This protein binds this small molecule.
Small molecule (SMILES): Cc1cc(CCCOc2c(C)cc(-c3noc(C(F)(F)F)n3)cc2C)on1

Sequence of chain 53.A:
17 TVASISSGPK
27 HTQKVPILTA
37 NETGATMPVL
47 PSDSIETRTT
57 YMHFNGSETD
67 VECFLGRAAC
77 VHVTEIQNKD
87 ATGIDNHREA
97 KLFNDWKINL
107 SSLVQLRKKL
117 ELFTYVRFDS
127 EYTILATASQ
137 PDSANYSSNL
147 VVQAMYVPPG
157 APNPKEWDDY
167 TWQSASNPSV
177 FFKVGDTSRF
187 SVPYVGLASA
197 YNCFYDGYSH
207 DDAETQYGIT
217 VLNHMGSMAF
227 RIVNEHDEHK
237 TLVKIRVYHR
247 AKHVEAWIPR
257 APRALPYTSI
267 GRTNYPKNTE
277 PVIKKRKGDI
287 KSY

Sequence of chain 53.C:
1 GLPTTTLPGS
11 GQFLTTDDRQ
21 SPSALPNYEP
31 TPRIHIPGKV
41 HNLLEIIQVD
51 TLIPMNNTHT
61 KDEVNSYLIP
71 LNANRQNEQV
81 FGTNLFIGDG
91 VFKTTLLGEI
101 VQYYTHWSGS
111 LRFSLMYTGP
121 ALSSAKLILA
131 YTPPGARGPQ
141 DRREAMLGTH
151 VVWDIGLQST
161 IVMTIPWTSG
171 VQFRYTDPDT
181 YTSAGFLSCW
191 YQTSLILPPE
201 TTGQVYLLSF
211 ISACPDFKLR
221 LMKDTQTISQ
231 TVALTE

Binding-site contacts:
Ligand atom CM4 contacts residue PHE186 of chain 53.A at 3.5 Å (hydrophobic).
Ligand atom F3 contacts residue TYR152 of chain 53.A at 3.6 Å.
Ligand atom C3B contacts residue MET224 of chain 53.A at 3.6 Å (hydrophobic).
Ligand atom C3C contacts residue TYR128 of chain 53.A at 3.1 Å (hydrophobic).
Ligand atom C4 contacts residue LEU106 of chain 53.A at 3.3 Å (hydrophobic).
Ligand atom O1A contacts residue PHE186 of chain 53.A at 3.4 Å.
Ligand atom F2 contacts residue PHE186 of chain 53.A at 3.1 Å.
Ligand atom C4 contacts residue TYR197 of chain 53.A at 3.7 Å (hydrophobic).
Ligand atom CM3 contacts residue ASN219 of chain 53.A at 3.5 Å.
Ligand atom C2C contacts residue TYR128 of chain 53.A at 3.2 Å (hydrophobic).
Ligand atom CM4 contacts residue ALA150 of chain 53.A at 3.7 Å (hydrophobic).
Ligand atom F3 contacts residue SER175 of chain 53.A at 2.8 Å.
Ligand atom O1 contacts residue MET221 of chain 53.A at 3.7 Å.
Ligand atom C1C contacts residue TYR197 of chain 53.A at 3.7 Å (hydrophobic).
Ligand atom C1C contacts residue TYR128 of chain 53.A at 3.3 Å (hydrophobic).
Ligand atom C2A contacts residue PHE186 of chain 53.A at 3.3 Å (hydrophobic).
Ligand atom N3A contacts residue TYR152 of chain 53.A at 3.5 Å.
Ligand atom CM6 contacts residue VAL191 of chain 53.A at 3.7 Å (hydrophobic).
Ligand atom C3A contacts residue PHE186 of chain 53.A at 3.1 Å (hydrophobic).
Ligand atom O1A contacts residue PRO174 of chain 53.A at 3.4 Å.
Ligand atom O1A contacts residue ALA24 of chain 53.C at 3.4 Å.
Ligand atom N1A contacts residue PHE186 of chain 53.A at 3.5 Å.
Ligand atom F1 contacts residue PHE186 of chain 53.A at 3.3 Å.
Ligand atom F3 contacts residue PRO174 of chain 53.A at 3.1 Å.
Ligand atom CM2 contacts residue TYR128 of chain 53.A at 3.4 Å (hydrophobic).
Ligand atom C6B contacts residue TYR152 of chain 53.A at 3.6 Å (hydrophobic).
Ligand atom CM4 contacts residue VAL176 of chain 53.A at 3.7 Å (hydrophobic).
Ligand atom N3A contacts residue PHE186 of chain 53.A at 3.1 Å.
Ligand atom C5B contacts residue TYR152 of chain 53.A at 3.4 Å (hydrophobic).
Ligand atom F3 contacts residue ALA150 of chain 53.A at 3.0 Å.
Ligand atom F2 contacts residue VAL176 of chain 53.A at 2.7 Å.
Ligand atom C4B contacts residue TYR152 of chain 53.A at 3.6 Å (hydrophobic).
Ligand atom F3 contacts residue VAL176 of chain 53.A at 3.6 Å.
Ligand atom C3 contacts residue LEU106 of chain 53.A at 3.4 Å (hydrophobic).
Ligand atom C2A contacts residue TYR152 of chain 53.A at 3.5 Å (hydrophobic).
Ligand atom N1A contacts residue ALA24 of chain 53.C at 3.3 Å.
Ligand atom CM2 contacts residue MET224 of chain 53.A at 3.5 Å (hydrophobic).
Ligand atom N1A contacts residue PRO174 of chain 53.A at 3.5 Å.
Ligand atom CM6 contacts residue TYR152 of chain 53.A at 3.4 Å (hydrophobic).
Ligand atom F1 contacts residue MET224 of chain 53.A at 3.7 Å.

Sequence of chain 54.C:
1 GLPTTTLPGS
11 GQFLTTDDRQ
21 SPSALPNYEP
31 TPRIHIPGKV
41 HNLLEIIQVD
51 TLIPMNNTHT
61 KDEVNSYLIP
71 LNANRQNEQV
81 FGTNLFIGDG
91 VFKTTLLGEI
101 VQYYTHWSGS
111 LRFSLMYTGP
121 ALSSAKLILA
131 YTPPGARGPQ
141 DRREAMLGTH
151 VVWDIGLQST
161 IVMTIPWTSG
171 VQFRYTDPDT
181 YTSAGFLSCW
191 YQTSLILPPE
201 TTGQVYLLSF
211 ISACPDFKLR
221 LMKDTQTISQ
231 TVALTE